Sequence of chain 1.W:
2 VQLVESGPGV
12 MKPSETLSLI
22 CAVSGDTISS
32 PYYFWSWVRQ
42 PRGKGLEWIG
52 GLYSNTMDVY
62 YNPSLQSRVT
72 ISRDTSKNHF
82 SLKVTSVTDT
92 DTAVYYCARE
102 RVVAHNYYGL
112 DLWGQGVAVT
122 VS

Binding-site contacts:
Ligand atom C2 contacts residue ASN100 of chain 1.L at 2.5 Å.
Ligand atom O7 contacts residue ASN100 of chain 1.L at 3.1 Å (h-bond).
Ligand atom C8 contacts residue ASN100 of chain 1.L at 4.0 Å.
Ligand atom C8 contacts residue SER101 of chain 1.L at 4.2 Å.
Ligand atom O6 contacts residue PRO64 of chain 1.W at 3.4 Å.
Ligand atom C5 contacts residue ASN100 of chain 1.L at 3.7 Å.
Ligand atom C7 contacts residue ASN100 of chain 1.L at 3.3 Å.
Ligand atom C6 contacts residue PRO64 of chain 1.W at 3.8 Å (hydrophobic).
Ligand atom O5 contacts residue ASN100 of chain 1.L at 2.3 Å (h-bond).
Ligand atom O7 contacts residue TRP99 of chain 1.L at 4.5 Å.
Ligand atom C3 contacts residue ASN100 of chain 1.L at 3.8 Å.
Ligand atom N2 contacts residue ASN100 of chain 1.L at 3.0 Å (h-bond).
Ligand atom C4 contacts residue ASN100 of chain 1.L at 4.2 Å.
Ligand atom O6 contacts residue ASN100 of chain 1.L at 4.4 Å.
Ligand atom C1 contacts residue ASN100 of chain 1.L at 1.4 Å.
Ligand atom C6 contacts residue SER65 of chain 1.W at 4.0 Å.

Sequence of chain 1.L:
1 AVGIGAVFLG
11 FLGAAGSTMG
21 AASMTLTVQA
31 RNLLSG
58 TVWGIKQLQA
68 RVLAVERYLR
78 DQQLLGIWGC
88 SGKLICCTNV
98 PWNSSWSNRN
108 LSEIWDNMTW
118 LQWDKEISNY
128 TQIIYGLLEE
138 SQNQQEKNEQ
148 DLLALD

A protein and the small-molecule ligand that binds it are described below.
Small molecule (SMILES): CC(=O)N[C@@H]1[C@@H](O)[C@H](O)[C@@H](CO)O[C@H]1O